This small molecule binds to this protein.
Small molecule (SMILES): CC(=O)N[C@@H]1[C@@H](O)[C@H](O)[C@@H](CO)O[C@H]1O

Binding-site contacts:
Ligand atom N2 contacts residue ASN70 of chain 38.D at 2.9 Å (h-bond).
Ligand atom O3 contacts residue PRO31 of chain 38.D at 3.4 Å (h-bond).
Ligand atom C1 contacts residue ASN32 of chain 38.D at 4.5 Å.
Ligand atom C5 contacts residue ASN70 of chain 38.D at 3.7 Å.
Ligand atom C8 contacts residue PRO31 of chain 38.D at 4.4 Å (hydrophobic).
Ligand atom O7 contacts residue PRO31 of chain 38.D at 3.2 Å (h-bond).
Ligand atom C7 contacts residue PRO31 of chain 38.D at 3.1 Å (hydrophobic).
Ligand atom C1 contacts residue ASN70 of chain 38.D at 1.4 Å.
Ligand atom C4 contacts residue ASN70 of chain 38.D at 4.2 Å.
Ligand atom O7 contacts residue SER71 of chain 38.D at 3.8 Å.
Ligand atom C2 contacts residue ASN70 of chain 38.D at 2.5 Å.
Ligand atom N2 contacts residue ASN32 of chain 38.D at 4.0 Å.
Ligand atom O5 contacts residue ASN70 of chain 38.D at 2.4 Å (h-bond).
Ligand atom N2 contacts residue PRO31 of chain 38.D at 2.5 Å (h-bond).
Ligand atom O6 contacts residue ARG33 of chain 38.D at 3.2 Å (salt-bridge).
Ligand atom O7 contacts residue ASN70 of chain 38.D at 3.3 Å (h-bond).
Ligand atom C8 contacts residue ASN70 of chain 38.D at 3.9 Å.
Ligand atom C5 contacts residue ARG33 of chain 38.D at 4.4 Å.
Ligand atom C1 contacts residue PRO31 of chain 38.D at 4.2 Å (hydrophobic).
Ligand atom C2 contacts residue PRO31 of chain 38.D at 3.4 Å (hydrophobic).
Ligand atom C1 contacts residue ARG33 of chain 38.D at 4.3 Å.
Ligand atom C7 contacts residue ASN70 of chain 38.D at 3.1 Å.
Ligand atom C6 contacts residue ARG33 of chain 38.D at 3.3 Å.
Ligand atom C3 contacts residue ASN70 of chain 38.D at 3.8 Å.
Ligand atom C3 contacts residue PRO31 of chain 38.D at 3.3 Å (hydrophobic).
Ligand atom O7 contacts residue SER29 of chain 38.D at 4.4 Å.

Sequence of chain 38.D:
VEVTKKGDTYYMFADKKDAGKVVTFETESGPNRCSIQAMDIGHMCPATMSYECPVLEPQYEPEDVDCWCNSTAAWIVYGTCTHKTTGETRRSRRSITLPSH